The small molecule below binds the protein below.
Small molecule (SMILES): CC(C)C[C@H](NC(=O)[C@H](CS)NC(=O)[C@H](CC(C)C)NC(=O)[C@@H](N)[C@@H](C)O)C(=O)NCC=O

Sequence of chain 1.B:
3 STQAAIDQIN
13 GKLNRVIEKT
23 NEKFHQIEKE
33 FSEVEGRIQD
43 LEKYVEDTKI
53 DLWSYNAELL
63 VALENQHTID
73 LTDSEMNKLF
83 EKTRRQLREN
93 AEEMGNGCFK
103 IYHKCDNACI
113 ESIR

Binding-site contacts:
Ligand atom CB contacts residue PHE101 of chain 1.B at 3.8 Å (hydrophobic).
Ligand atom CA contacts residue PHE101 of chain 1.B at 3.9 Å (hydrophobic).
Ligand atom CB contacts residue PHE82 of chain 1.B at 4.0 Å (hydrophobic).
Ligand atom C contacts residue ARG86 of chain 1.B at 3.3 Å.
Ligand atom C contacts residue PHE101 of chain 1.B at 3.7 Å (hydrophobic).
Ligand atom OG1 contacts residue PHE101 of chain 1.B at 3.4 Å (h-bond).
Ligand atom SG contacts residue GLY99 of chain 1.B at 3.9 Å.
Ligand atom O contacts residue GLY99 of chain 1.B at 3.5 Å (h-bond).
Ligand atom CD2 contacts residue SER56 of chain 1.B at 3.4 Å.
Ligand atom CD2 contacts residue ALA59 of chain 1.B at 3.9 Å (hydrophobic).
Ligand atom CA contacts residue CYS100 of chain 1.B at 3.8 Å (hydrophobic).
Ligand atom O contacts residue PHE101 of chain 1.B at 2.5 Å (h-bond).
Ligand atom CG contacts residue PHE101 of chain 1.B at 3.9 Å (hydrophobic).
Ligand atom CD1 contacts residue LEU89 of chain 1.B at 3.6 Å (hydrophobic).
Ligand atom CA contacts residue PHE101 of chain 1.B at 2.9 Å (hydrophobic).
Ligand atom CB contacts residue CYS100 of chain 1.B at 3.1 Å (hydrophobic).
Ligand atom CB contacts residue VAL63 of chain 1.B at 4.2 Å (hydrophobic).
Ligand atom CA contacts residue VAL63 of chain 1.B at 4.0 Å (hydrophobic).
Ligand atom CD2 contacts residue GLU60 of chain 1.B at 3.8 Å.
Ligand atom C contacts residue CYS100 of chain 1.B at 4.1 Å (hydrophobic).
Ligand atom CA contacts residue GLY99 of chain 1.B at 4.0 Å.
Ligand atom CA contacts residue GLY99 of chain 1.B at 3.0 Å.
Ligand atom CD1 contacts residue PHE101 of chain 1.B at 3.9 Å (hydrophobic).
Ligand atom C contacts residue GLY99 of chain 1.B at 4.0 Å.
Ligand atom CB contacts residue GLY99 of chain 1.B at 3.1 Å.
Ligand atom CG contacts residue LEU89 of chain 1.B at 4.0 Å (hydrophobic).
Ligand atom CD1 contacts residue ARG86 of chain 1.B at 3.8 Å.
Ligand atom C contacts residue PHE101 of chain 1.B at 3.3 Å (hydrophobic).
Ligand atom N contacts residue GLY99 of chain 1.B at 2.9 Å (h-bond).
Ligand atom O contacts residue ARG86 of chain 1.B at 3.4 Å (salt-bridge).
Ligand atom N contacts residue PHE101 of chain 1.B at 3.9 Å.
Ligand atom O contacts residue CYS100 of chain 1.B at 3.0 Å.
Ligand atom CD1 contacts residue GLU60 of chain 1.B at 3.4 Å.
Ligand atom CD2 contacts residue LEU89 of chain 1.B at 3.8 Å (hydrophobic).
Ligand atom C contacts residue GLY99 of chain 1.B at 3.3 Å.
Ligand atom N contacts residue PHE101 of chain 1.B at 2.7 Å (h-bond).
Ligand atom O contacts residue VAL63 of chain 1.B at 4.2 Å.
Ligand atom CD1 contacts residue PHE82 of chain 1.B at 3.9 Å (hydrophobic).
Ligand atom CD2 contacts residue VAL63 of chain 1.B at 4.0 Å (hydrophobic).
Ligand atom SG contacts residue CYS100 of chain 1.B at 2.0 Å (h-bond).